A small-molecule ligand and the protein it binds are described below.
Small molecule (SMILES): Cc1cc(CCCCCOc2ccc(C3=NCCO3)cc2)on1

Sequence of chain 34.A:
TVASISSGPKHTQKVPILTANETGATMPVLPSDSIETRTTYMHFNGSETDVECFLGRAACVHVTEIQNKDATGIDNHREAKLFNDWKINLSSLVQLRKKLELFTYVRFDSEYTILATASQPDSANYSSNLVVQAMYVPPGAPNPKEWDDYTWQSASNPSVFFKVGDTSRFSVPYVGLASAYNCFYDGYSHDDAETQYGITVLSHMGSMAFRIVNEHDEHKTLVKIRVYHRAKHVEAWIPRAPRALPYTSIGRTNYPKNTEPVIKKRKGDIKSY

Sequence of chain 34.C:
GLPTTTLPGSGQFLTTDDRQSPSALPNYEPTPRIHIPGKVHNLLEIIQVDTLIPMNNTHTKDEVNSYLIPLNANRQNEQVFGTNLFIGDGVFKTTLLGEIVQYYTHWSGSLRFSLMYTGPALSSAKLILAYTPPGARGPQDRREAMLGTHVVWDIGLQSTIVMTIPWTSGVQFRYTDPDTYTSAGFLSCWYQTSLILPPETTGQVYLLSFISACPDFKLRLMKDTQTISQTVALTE

Binding-site contacts:
Ligand atom C1B contacts residue ILE104 of chain 34.A at 4.0 Å (hydrophobic).
Ligand atom C4 contacts residue TYR197 of chain 34.A at 3.8 Å (hydrophobic).
Ligand atom C6B contacts residue TYR128 of chain 34.A at 3.3 Å (hydrophobic).
Ligand atom C2A contacts residue PHE186 of chain 34.A at 3.3 Å (hydrophobic).
Ligand atom C2A contacts residue TYR152 of chain 34.A at 3.6 Å (hydrophobic).
Ligand atom C5A contacts residue PHE186 of chain 34.A at 3.5 Å (hydrophobic).
Ligand atom C2C contacts residue TYR197 of chain 34.A at 3.7 Å (hydrophobic).
Ligand atom O1A contacts residue PHE186 of chain 34.A at 3.0 Å.
Ligand atom O1B contacts residue TYR128 of chain 34.A at 3.4 Å (h-bond).
Ligand atom C4C contacts residue VAL191 of chain 34.A at 3.0 Å (hydrophobic).
Ligand atom O1 contacts residue MET221 of chain 34.A at 3.8 Å.
Ligand atom C2C contacts residue MET221 of chain 34.A at 3.8 Å (hydrophobic).
Ligand atom C5B contacts residue TYR128 of chain 34.A at 4.0 Å (hydrophobic).
Ligand atom C1B contacts residue TYR128 of chain 34.A at 3.6 Å (hydrophobic).
Ligand atom C4C contacts residue VAL188 of chain 34.A at 3.7 Å (hydrophobic).
Ligand atom C3B contacts residue VAL188 of chain 34.A at 3.8 Å (hydrophobic).
Ligand atom C5B contacts residue MET224 of chain 34.A at 3.9 Å (hydrophobic).
Ligand atom C1B contacts residue VAL188 of chain 34.A at 3.8 Å (hydrophobic).
Ligand atom N3A contacts residue PHE186 of chain 34.A at 4.0 Å.
Ligand atom C2B contacts residue VAL188 of chain 34.A at 3.5 Å (hydrophobic).
Ligand atom C5A contacts residue ALA150 of chain 34.A at 3.6 Å (hydrophobic).
Ligand atom C4B contacts residue TYR152 of chain 34.A at 3.8 Å (hydrophobic).
Ligand atom C1C contacts residue TYR128 of chain 34.A at 3.7 Å (hydrophobic).
Ligand atom C5A contacts residue VAL176 of chain 34.A at 3.6 Å (hydrophobic).
Ligand atom N3A contacts residue TYR152 of chain 34.A at 3.5 Å.
Ligand atom C1C contacts residue LEU106 of chain 34.A at 3.8 Å (hydrophobic).
Ligand atom C5C contacts residue VAL191 of chain 34.A at 3.8 Å (hydrophobic).
Ligand atom C4B contacts residue PHE186 of chain 34.A at 3.6 Å (hydrophobic).
Ligand atom C6B contacts residue ILE104 of chain 34.A at 3.6 Å (hydrophobic).
Ligand atom N3A contacts residue ALA24 of chain 34.C at 3.8 Å.
Ligand atom N3A contacts residue PRO174 of chain 34.A at 3.7 Å.
Ligand atom C3B contacts residue TYR152 of chain 34.A at 3.7 Å (hydrophobic).
Ligand atom C3C contacts residue TYR128 of chain 34.A at 3.4 Å (hydrophobic).
Ligand atom C4A contacts residue PRO174 of chain 34.A at 3.1 Å (hydrophobic).
Ligand atom C4 contacts residue LEU106 of chain 34.A at 3.9 Å (hydrophobic).
Ligand atom N2 contacts residue LEU106 of chain 34.A at 3.8 Å.
Ligand atom C5 contacts residue LEU106 of chain 34.A at 3.8 Å (hydrophobic).
Ligand atom O1B contacts residue ILE104 of chain 34.A at 3.9 Å.
Ligand atom O1 contacts residue LEU106 of chain 34.A at 3.8 Å.
Ligand atom C5B contacts residue PHE186 of chain 34.A at 3.9 Å (hydrophobic).